A small-molecule ligand and the protein it binds are described below.
Small molecule (SMILES): N[C@@H](Cc1c[nH]c2ccccc12)C(=O)O

Binding-site contacts:
Ligand atom CD1 contacts residue SER51 of chain 2.B at 3.5 Å.
Ligand atom CD1 contacts residue GLN45 of chain 2.C at 3.5 Å.
Ligand atom CD1 contacts residue THR47 of chain 2.C at 3.8 Å.
Ligand atom C contacts residue GLY25 of chain 2.B at 3.4 Å.
Ligand atom CZ2 contacts residue ILE53 of chain 2.C at 3.8 Å (hydrophobic).
Ligand atom CB contacts residue SER51 of chain 2.B at 3.3 Å.
Ligand atom C contacts residue THR47 of chain 2.C at 3.4 Å.
Ligand atom O contacts residue SER51 of chain 2.B at 2.9 Å (h-bond).
Ligand atom NE1 contacts residue ALA44 of chain 2.C at 3.8 Å.
Ligand atom CB contacts residue THR28 of chain 2.B at 3.5 Å.
Ligand atom CH2 contacts residue ILE20 of chain 2.C at 4.0 Å (hydrophobic).
Ligand atom CE2 contacts residue GLN45 of chain 2.C at 3.9 Å.
Ligand atom CA contacts residue SER51 of chain 2.B at 3.9 Å.
Ligand atom CZ2 contacts residue THR50 of chain 2.C at 3.9 Å.
Ligand atom CE2 contacts residue ALA44 of chain 2.C at 4.0 Å (hydrophobic).
Ligand atom N contacts residue THR23 of chain 2.B at 2.9 Å (h-bond).
Ligand atom CA contacts residue THR23 of chain 2.B at 3.9 Å.
Ligand atom C contacts residue THR50 of chain 2.C at 3.9 Å.
Ligand atom CZ3 contacts residue HIS32 of chain 2.C at 3.9 Å.
Ligand atom N contacts residue ASP27 of chain 2.B at 3.0 Å (salt-bridge).
Ligand atom CZ2 contacts residue ALA44 of chain 2.C at 3.9 Å (hydrophobic).
Ligand atom CA contacts residue THR28 of chain 2.B at 3.2 Å.
Ligand atom N contacts residue GLY25 of chain 2.B at 2.7 Å (h-bond).
Ligand atom CB contacts residue THR23 of chain 2.B at 3.8 Å.
Ligand atom CE3 contacts residue HIS31 of chain 2.C at 3.9 Å.
Ligand atom OXT contacts residue GLY25 of chain 2.B at 3.9 Å.
Ligand atom CA contacts residue GLY25 of chain 2.B at 3.4 Å.
Ligand atom CH2 contacts residue GLY21 of chain 2.C at 3.5 Å.
Ligand atom OXT contacts residue HIS49 of chain 2.C at 3.7 Å.
Ligand atom CZ3 contacts residue GLY21 of chain 2.C at 3.6 Å.
Ligand atom C contacts residue SER51 of chain 2.B at 3.6 Å.
Ligand atom NE1 contacts residue GLN45 of chain 2.C at 2.8 Å (h-bond).
Ligand atom O contacts residue THR47 of chain 2.C at 3.6 Å.
Ligand atom O contacts residue ARG24 of chain 2.B at 3.5 Å.
Ligand atom OXT contacts residue THR50 of chain 2.C at 2.9 Å (h-bond).
Ligand atom CD2 contacts residue THR50 of chain 2.C at 4.0 Å.
Ligand atom N contacts residue THR28 of chain 2.B at 2.7 Å (h-bond).
Ligand atom OXT contacts residue THR47 of chain 2.C at 2.5 Å (h-bond).
Ligand atom CG contacts residue SER51 of chain 2.B at 3.8 Å.
Ligand atom O contacts residue GLY25 of chain 2.B at 3.1 Å (h-bond).

Sequence of chain 2.B:
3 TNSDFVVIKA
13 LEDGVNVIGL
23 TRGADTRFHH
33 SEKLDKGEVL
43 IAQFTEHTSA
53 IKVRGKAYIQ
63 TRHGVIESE

Sequence of chain 2.C:
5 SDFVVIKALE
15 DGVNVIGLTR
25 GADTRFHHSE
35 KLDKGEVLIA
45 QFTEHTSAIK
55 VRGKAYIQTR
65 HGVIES